Binding-site contacts:
Ligand atom C3 contacts residue ASN87 of chain 27.C at 3.8 Å.
Ligand atom O7 contacts residue ASN87 of chain 27.C at 4.4 Å.
Ligand atom C6 contacts residue SER79 of chain 27.C at 3.6 Å.
Ligand atom C5 contacts residue SER79 of chain 27.C at 4.3 Å.
Ligand atom N2 contacts residue ASN87 of chain 27.C at 2.9 Å (h-bond).
Ligand atom C4 contacts residue ASN87 of chain 27.C at 4.2 Å.
Ligand atom C8 contacts residue ILE155 of chain 27.C at 3.7 Å (hydrophobic).
Ligand atom O6 contacts residue SER79 of chain 27.C at 2.5 Å (h-bond).
Ligand atom C7 contacts residue ASN87 of chain 27.C at 3.9 Å.
Ligand atom C2 contacts residue ASN87 of chain 27.C at 2.5 Å.
Ligand atom O5 contacts residue SER79 of chain 27.C at 3.8 Å.
Ligand atom O6 contacts residue LEU91 of chain 27.C at 3.9 Å.
Ligand atom C1 contacts residue ASN87 of chain 27.C at 1.4 Å.
Ligand atom C5 contacts residue ASN87 of chain 27.C at 3.7 Å.
Ligand atom O5 contacts residue ASN87 of chain 27.C at 2.4 Å (h-bond).

Sequence of chain 27.C:
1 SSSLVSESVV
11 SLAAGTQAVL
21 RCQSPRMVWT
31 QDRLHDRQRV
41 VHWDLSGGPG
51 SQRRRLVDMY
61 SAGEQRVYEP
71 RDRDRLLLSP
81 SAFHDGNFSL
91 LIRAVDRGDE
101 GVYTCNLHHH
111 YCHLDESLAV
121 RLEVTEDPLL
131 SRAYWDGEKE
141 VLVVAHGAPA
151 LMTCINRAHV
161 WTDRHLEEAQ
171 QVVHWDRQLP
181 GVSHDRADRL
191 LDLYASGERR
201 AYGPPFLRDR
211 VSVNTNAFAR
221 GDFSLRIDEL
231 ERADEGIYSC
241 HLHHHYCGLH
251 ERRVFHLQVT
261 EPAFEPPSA

This protein binds this small molecule.
Small molecule (SMILES): CC(=O)N[C@@H]1[C@@H](O)[C@H](O)[C@@H](CO)O[C@H]1O